Sequence of chain 1.C:
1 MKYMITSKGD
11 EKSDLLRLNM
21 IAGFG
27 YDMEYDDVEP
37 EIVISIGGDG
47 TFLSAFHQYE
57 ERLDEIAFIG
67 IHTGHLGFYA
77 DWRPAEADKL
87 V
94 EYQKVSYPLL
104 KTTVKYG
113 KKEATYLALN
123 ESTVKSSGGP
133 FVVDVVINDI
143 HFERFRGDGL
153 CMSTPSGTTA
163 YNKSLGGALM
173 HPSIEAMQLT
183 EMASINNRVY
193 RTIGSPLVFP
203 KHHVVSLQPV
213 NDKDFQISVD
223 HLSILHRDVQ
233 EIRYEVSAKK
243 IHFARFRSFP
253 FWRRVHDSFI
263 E

Binding-site contacts:
Ligand atom C4 contacts residue TYR163 of chain 1.A at 3.7 Å (hydrophobic).
Ligand atom NAY contacts residue ASP150 of chain 1.C at 3.3 Å (salt-bridge).
Ligand atom N1 contacts residue SER166 of chain 1.A at 2.8 Å (h-bond).
Ligand atom CAP contacts residue TYR163 of chain 1.A at 3.6 Å (hydrophobic).
Ligand atom CAP contacts residue GLU123 of chain 1.A at 3.4 Å.
Ligand atom N6 contacts residue ALA185 of chain 1.C at 2.9 Å (h-bond).
Ligand atom OAR contacts residue GLU123 of chain 1.A at 2.9 Å (salt-bridge).
Ligand atom CBJ contacts residue ARG148 of chain 1.C at 3.7 Å.
Ligand atom CAZ contacts residue ASP150 of chain 1.C at 3.5 Å.
Ligand atom N7 contacts residue TYR163 of chain 1.A at 3.4 Å.
Ligand atom CBI contacts residue ARG148 of chain 1.C at 3.6 Å.
Ligand atom CAS contacts residue HIS223 of chain 1.A at 3.4 Å.
Ligand atom OAQ contacts residue GLU123 of chain 1.A at 2.7 Å (salt-bridge).
Ligand atom CBC contacts residue PRO132 of chain 1.C at 3.5 Å (hydrophobic).
Ligand atom N7 contacts residue ASP150 of chain 1.C at 3.7 Å.
Ligand atom OBB contacts residue HIS223 of chain 1.A at 3.6 Å.
Ligand atom CBA contacts residue PRO132 of chain 1.C at 3.7 Å (hydrophobic).
Ligand atom CBA contacts residue GLY149 of chain 1.C at 3.2 Å.
Ligand atom CBA contacts residue ASP150 of chain 1.C at 3.6 Å.
Ligand atom CAO contacts residue GLU123 of chain 1.A at 3.3 Å.
Ligand atom CAZ contacts residue GLY131 of chain 1.C at 3.7 Å.
Ligand atom C5 contacts residue TYR163 of chain 1.A at 3.3 Å (hydrophobic).
Ligand atom C8 contacts residue TYR163 of chain 1.A at 3.7 Å (hydrophobic).
Ligand atom C6 contacts residue ASP150 of chain 1.C at 3.6 Å.
Ligand atom N6 contacts residue ASP150 of chain 1.C at 2.6 Å (salt-bridge).
Ligand atom CBA contacts residue GLY131 of chain 1.C at 3.4 Å.
Ligand atom CBC contacts residue GLY131 of chain 1.C at 3.7 Å.
Ligand atom OAQ contacts residue ALA162 of chain 1.A at 3.1 Å.
Ligand atom N6 contacts residue TYR163 of chain 1.A at 3.6 Å.
Ligand atom N3 contacts residue TYR163 of chain 1.A at 3.5 Å (h-bond).
Ligand atom OAQ contacts residue TYR163 of chain 1.A at 3.4 Å (h-bond).
Ligand atom N1 contacts residue ALA185 of chain 1.C at 3.7 Å.
Ligand atom CBE contacts residue GLY131 of chain 1.C at 3.7 Å.
Ligand atom OAR contacts residue ASN122 of chain 1.A at 3.2 Å (h-bond).
Ligand atom N9 contacts residue TYR163 of chain 1.A at 3.8 Å.
Ligand atom NAU contacts residue HIS223 of chain 1.A at 3.5 Å (h-bond).
Ligand atom C6 contacts residue TYR163 of chain 1.A at 3.5 Å (hydrophobic).
Ligand atom CAW contacts residue TYR163 of chain 1.A at 3.6 Å (hydrophobic).
Ligand atom C2 contacts residue SER166 of chain 1.A at 3.1 Å.
Ligand atom C6 contacts residue ALA185 of chain 1.C at 3.7 Å (hydrophobic).

Sequence of chain 1.A:
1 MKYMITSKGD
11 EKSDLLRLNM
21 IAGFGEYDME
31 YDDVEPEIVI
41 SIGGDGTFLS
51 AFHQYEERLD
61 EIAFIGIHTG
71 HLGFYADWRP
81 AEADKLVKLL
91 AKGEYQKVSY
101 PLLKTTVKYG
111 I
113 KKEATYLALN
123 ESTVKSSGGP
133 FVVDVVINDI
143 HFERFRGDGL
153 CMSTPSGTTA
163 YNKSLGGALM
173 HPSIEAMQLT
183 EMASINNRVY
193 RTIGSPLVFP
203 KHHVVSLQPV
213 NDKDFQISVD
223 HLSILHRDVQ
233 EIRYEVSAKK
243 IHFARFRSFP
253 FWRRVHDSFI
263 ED

This small molecule binds to this protein.
Small molecule (SMILES): [N-]=[N+]=NC[C@H]1O[C@@H](n2c(SCC(=O)NCCc3c[nH]c4ccccc34)nc3c(N)ncnc32)[C@H](O)[C@@H]1O